This small molecule binds to this protein.
Small molecule (SMILES): O=P(O)(O)C[C@H]1O[C@H](CO)[C@@H](O)[C@H](O)[C@H]1O

Sequence of chain 2.A:
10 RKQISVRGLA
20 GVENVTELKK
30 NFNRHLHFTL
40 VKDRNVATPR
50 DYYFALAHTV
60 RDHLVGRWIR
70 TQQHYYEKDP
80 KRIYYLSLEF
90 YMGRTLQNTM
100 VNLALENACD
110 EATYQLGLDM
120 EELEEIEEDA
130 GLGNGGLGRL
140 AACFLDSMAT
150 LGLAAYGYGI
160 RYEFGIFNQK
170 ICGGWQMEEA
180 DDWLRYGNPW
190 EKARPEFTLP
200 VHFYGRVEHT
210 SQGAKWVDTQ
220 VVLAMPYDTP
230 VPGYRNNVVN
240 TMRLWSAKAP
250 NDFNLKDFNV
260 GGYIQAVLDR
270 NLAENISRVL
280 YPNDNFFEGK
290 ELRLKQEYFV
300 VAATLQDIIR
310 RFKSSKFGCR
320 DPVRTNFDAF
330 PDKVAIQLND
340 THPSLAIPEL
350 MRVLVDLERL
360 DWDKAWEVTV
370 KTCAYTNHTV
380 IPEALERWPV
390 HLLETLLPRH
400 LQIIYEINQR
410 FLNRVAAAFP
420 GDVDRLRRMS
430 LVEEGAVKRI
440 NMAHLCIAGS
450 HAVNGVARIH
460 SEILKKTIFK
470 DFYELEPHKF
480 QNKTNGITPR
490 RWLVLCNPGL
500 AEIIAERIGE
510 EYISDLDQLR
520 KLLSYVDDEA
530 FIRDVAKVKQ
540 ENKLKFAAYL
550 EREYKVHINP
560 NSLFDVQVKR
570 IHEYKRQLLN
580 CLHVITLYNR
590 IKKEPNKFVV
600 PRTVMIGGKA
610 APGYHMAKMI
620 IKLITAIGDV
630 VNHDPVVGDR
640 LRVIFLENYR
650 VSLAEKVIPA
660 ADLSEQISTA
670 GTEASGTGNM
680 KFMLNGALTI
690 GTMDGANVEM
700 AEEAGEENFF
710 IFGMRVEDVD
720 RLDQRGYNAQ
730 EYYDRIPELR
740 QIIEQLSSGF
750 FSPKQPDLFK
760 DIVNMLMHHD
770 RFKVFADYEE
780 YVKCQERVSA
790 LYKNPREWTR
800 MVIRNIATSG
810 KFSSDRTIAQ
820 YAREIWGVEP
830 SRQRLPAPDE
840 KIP

Binding-site contacts:
Ligand atom P contacts residue ARG310 of chain 1.A at 3.3 Å.
Ligand atom O1P contacts residue ARG309 of chain 1.A at 2.6 Å (salt-bridge).
Ligand atom C5 contacts residue ARG193 of chain 1.A at 4.2 Å.
Ligand atom C6 contacts residue TRP67 of chain 1.A at 4.2 Å (hydrophobic).
Ligand atom O4 contacts residue GLN71 of chain 1.A at 4.2 Å.
Ligand atom C6 contacts residue ILE68 of chain 1.A at 4.3 Å (hydrophobic).
Ligand atom O3P contacts residue ARG242 of chain 1.A at 2.8 Å (salt-bridge).
Ligand atom C7 contacts residue ARG310 of chain 1.A at 4.3 Å.
Ligand atom C6 contacts residue GLN71 of chain 1.A at 3.4 Å.
Ligand atom C1 contacts residue ARG193 of chain 1.A at 3.5 Å.
Ligand atom O1P contacts residue PHE196 of chain 1.A at 3.6 Å.
Ligand atom O6 contacts residue ARG193 of chain 1.A at 3.6 Å.
Ligand atom O6 contacts residue VAL40 of chain 2.A at 3.8 Å.
Ligand atom O6 contacts residue ILE68 of chain 1.A at 4.1 Å.
Ligand atom O4 contacts residue ILE68 of chain 1.A at 4.3 Å.
Ligand atom P contacts residue ARG309 of chain 1.A at 3.2 Å.
Ligand atom C2 contacts residue ARG193 of chain 1.A at 3.7 Å.
Ligand atom O3P contacts residue PHE196 of chain 1.A at 4.4 Å.
Ligand atom O3P contacts residue ARG310 of chain 1.A at 2.9 Å (salt-bridge).
Ligand atom O2P contacts residue ARG309 of chain 1.A at 3.2 Å (salt-bridge).
Ligand atom O5 contacts residue ARG193 of chain 1.A at 3.2 Å (salt-bridge).
Ligand atom C2 contacts residue PHE196 of chain 1.A at 4.1 Å (hydrophobic).
Ligand atom O3P contacts residue ARG309 of chain 1.A at 2.6 Å (salt-bridge).
Ligand atom C5 contacts residue GLN71 of chain 1.A at 3.8 Å.
Ligand atom P contacts residue ARG242 of chain 1.A at 4.2 Å.
Ligand atom O2P contacts residue ARG310 of chain 1.A at 2.6 Å (salt-bridge).
Ligand atom O3 contacts residue VAL45 of chain 2.A at 3.4 Å.
Ligand atom C6 contacts residue ARG193 of chain 1.A at 4.4 Å.
Ligand atom O2 contacts residue PHE196 of chain 1.A at 3.1 Å.

Sequence of chain 1.A:
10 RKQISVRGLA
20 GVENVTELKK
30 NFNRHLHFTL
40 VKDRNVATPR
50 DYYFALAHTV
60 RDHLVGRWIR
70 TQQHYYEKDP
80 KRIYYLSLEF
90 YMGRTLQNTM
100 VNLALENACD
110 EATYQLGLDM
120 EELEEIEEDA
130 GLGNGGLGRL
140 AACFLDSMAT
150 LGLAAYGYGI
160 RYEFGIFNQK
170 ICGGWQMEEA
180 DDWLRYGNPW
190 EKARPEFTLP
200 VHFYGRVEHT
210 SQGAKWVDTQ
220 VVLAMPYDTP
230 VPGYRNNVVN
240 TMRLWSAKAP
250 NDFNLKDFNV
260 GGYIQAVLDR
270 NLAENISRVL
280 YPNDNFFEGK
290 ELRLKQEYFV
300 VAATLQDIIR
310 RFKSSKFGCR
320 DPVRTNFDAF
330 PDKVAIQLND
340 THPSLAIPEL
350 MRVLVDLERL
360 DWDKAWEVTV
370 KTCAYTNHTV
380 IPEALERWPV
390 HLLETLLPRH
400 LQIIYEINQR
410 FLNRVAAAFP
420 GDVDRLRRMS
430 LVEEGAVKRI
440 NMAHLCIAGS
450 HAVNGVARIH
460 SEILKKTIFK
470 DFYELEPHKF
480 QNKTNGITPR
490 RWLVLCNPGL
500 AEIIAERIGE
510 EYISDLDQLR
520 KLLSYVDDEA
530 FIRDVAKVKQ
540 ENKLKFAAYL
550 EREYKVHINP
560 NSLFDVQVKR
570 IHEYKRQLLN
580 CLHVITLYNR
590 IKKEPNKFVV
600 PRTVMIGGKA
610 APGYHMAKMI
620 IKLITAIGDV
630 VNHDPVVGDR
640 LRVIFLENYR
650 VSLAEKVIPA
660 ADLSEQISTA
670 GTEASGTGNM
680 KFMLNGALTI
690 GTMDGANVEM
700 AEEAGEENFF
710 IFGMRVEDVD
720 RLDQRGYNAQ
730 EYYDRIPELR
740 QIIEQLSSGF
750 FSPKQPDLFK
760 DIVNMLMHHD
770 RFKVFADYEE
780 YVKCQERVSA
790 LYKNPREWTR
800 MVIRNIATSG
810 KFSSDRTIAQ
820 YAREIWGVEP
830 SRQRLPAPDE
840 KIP